Binding-site contacts:
Ligand atom C6 contacts residue LEU99 of chain 1.B at 3.8 Å (hydrophobic).
Ligand atom C1 contacts residue TYR12 of chain 1.B at 3.6 Å (hydrophobic).
Ligand atom O4 contacts residue ASN14 of chain 1.B at 2.8 Å (h-bond).
Ligand atom O4 contacts residue TYR12 of chain 1.B at 3.8 Å.
Ligand atom O3 contacts residue TYR12 of chain 1.B at 3.5 Å (h-bond).
Ligand atom C1 contacts residue LEU99 of chain 1.B at 3.7 Å (hydrophobic).
Ligand atom O6 contacts residue ASP208 of chain 1.B at 3.3 Å (salt-bridge).
Ligand atom O5 contacts residue GLY98 of chain 1.B at 3.9 Å.
Ligand atom C2 contacts residue TYR12 of chain 1.B at 3.5 Å (hydrophobic).
Ligand atom C4 contacts residue ASP208 of chain 1.B at 3.6 Å.
Ligand atom O6 contacts residue GLY98 of chain 1.B at 3.4 Å.
Ligand atom C4 contacts residue TYR12 of chain 1.B at 3.6 Å (hydrophobic).
Ligand atom O3 contacts residue ARG228 of chain 1.B at 3.0 Å (salt-bridge).
Ligand atom C3 contacts residue ARG228 of chain 1.B at 3.9 Å.
Ligand atom O2 contacts residue GLY98 of chain 1.B at 3.3 Å.
Ligand atom O5 contacts residue LEU99 of chain 1.B at 2.9 Å (h-bond).
Ligand atom O3 contacts residue GLY227 of chain 1.B at 3.5 Å.
Ligand atom C6 contacts residue TYR12 of chain 1.B at 3.6 Å (hydrophobic).
Ligand atom C2 contacts residue PRO13 of chain 1.B at 3.7 Å (hydrophobic).
Ligand atom O6 contacts residue LEU99 of chain 1.B at 2.8 Å (h-bond).
Ligand atom O3 contacts residue ASN14 of chain 1.B at 3.3 Å.
Ligand atom C3 contacts residue PRO13 of chain 1.B at 3.4 Å (hydrophobic).
Ligand atom O6 contacts residue TYR100 of chain 1.B at 2.9 Å (h-bond).
Ligand atom O3 contacts residue THR15 of chain 1.B at 2.9 Å (h-bond).
Ligand atom O4 contacts residue TYR12 of chain 1.B at 2.6 Å (h-bond).
Ligand atom C3 contacts residue ASN14 of chain 1.B at 3.7 Å.
Ligand atom O4 contacts residue THR15 of chain 1.B at 3.0 Å (h-bond).
Ligand atom O4 contacts residue ASP208 of chain 1.B at 3.0 Å (salt-bridge).
Ligand atom C4 contacts residue THR15 of chain 1.B at 3.6 Å.
Ligand atom C6 contacts residue ALA207 of chain 1.B at 3.6 Å (hydrophobic).
Ligand atom O4 contacts residue ASP16 of chain 1.B at 3.0 Å.
Ligand atom O4 contacts residue ARG228 of chain 1.B at 3.2 Å.
Ligand atom O2 contacts residue LEU99 of chain 1.B at 3.8 Å.
Ligand atom C6 contacts residue LEU99 of chain 1.B at 3.9 Å (hydrophobic).
Ligand atom O3 contacts residue PRO13 of chain 1.B at 2.8 Å (h-bond).
Ligand atom C3 contacts residue THR15 of chain 1.B at 3.8 Å.
Ligand atom C4 contacts residue ARG228 of chain 1.B at 3.6 Å.
Ligand atom O6 contacts residue ALA207 of chain 1.B at 3.3 Å.
Ligand atom O2 contacts residue GLY227 of chain 1.B at 3.9 Å.
Ligand atom C6 contacts residue ASP208 of chain 1.B at 3.4 Å.

Sequence of chain 1.B:
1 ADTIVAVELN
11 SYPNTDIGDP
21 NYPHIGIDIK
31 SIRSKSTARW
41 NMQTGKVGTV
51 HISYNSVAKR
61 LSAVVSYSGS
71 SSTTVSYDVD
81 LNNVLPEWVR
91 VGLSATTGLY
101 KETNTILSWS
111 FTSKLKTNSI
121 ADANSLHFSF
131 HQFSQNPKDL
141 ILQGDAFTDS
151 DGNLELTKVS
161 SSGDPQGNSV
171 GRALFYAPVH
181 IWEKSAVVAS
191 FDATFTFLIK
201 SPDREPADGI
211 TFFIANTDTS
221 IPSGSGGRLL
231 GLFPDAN

The small molecule below binds the protein below.
Small molecule (SMILES): CO[C@H]1O[C@H](CO[C@H]2O[C@H](CO)[C@@H](O)[C@H](O)[C@@H]2O)[C@@H](O)[C@H](O[C@H]2O[C@H](CO)[C@@H](O)[C@H](O)[C@@H]2O)[C@@H]1O